Sequence of chain 1.C:
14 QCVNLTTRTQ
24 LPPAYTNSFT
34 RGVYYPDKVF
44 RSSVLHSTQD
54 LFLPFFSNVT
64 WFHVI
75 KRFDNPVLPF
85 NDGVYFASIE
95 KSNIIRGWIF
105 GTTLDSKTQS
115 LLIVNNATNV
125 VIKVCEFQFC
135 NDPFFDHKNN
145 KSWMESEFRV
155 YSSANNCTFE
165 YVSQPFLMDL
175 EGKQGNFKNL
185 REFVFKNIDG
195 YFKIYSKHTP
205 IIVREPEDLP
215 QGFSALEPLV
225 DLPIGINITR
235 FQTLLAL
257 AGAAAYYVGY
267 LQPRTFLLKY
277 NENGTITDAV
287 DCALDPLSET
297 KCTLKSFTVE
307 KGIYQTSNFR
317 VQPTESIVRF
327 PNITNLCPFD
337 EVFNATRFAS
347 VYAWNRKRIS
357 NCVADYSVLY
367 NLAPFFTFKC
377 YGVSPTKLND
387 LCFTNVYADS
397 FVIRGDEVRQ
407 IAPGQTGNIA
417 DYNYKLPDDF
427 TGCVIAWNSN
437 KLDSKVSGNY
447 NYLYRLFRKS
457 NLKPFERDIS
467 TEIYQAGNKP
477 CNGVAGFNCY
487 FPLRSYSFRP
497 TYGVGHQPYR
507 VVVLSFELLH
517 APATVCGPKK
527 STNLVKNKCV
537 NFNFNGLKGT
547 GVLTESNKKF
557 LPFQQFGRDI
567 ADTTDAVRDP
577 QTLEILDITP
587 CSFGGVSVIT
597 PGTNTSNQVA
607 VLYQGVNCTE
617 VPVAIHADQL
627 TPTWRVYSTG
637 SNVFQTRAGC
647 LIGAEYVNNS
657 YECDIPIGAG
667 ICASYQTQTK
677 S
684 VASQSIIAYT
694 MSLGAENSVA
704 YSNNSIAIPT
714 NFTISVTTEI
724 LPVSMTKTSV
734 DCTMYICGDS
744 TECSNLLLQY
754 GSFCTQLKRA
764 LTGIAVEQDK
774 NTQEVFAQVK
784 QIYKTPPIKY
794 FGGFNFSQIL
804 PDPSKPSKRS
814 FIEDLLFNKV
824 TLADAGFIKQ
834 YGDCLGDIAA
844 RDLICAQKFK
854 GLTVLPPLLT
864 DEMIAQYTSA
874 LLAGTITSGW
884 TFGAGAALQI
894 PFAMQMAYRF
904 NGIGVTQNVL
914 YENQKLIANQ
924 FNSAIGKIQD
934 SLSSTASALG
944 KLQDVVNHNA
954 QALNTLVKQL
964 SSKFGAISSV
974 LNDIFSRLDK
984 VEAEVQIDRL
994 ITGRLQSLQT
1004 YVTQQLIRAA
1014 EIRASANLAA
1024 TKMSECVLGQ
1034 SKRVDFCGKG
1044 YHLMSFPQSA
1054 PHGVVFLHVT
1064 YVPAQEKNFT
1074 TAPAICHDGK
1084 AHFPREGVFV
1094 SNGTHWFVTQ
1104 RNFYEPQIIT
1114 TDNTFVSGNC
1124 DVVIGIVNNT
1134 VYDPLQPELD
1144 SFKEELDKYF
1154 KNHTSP

Sequence of chain 1.B:
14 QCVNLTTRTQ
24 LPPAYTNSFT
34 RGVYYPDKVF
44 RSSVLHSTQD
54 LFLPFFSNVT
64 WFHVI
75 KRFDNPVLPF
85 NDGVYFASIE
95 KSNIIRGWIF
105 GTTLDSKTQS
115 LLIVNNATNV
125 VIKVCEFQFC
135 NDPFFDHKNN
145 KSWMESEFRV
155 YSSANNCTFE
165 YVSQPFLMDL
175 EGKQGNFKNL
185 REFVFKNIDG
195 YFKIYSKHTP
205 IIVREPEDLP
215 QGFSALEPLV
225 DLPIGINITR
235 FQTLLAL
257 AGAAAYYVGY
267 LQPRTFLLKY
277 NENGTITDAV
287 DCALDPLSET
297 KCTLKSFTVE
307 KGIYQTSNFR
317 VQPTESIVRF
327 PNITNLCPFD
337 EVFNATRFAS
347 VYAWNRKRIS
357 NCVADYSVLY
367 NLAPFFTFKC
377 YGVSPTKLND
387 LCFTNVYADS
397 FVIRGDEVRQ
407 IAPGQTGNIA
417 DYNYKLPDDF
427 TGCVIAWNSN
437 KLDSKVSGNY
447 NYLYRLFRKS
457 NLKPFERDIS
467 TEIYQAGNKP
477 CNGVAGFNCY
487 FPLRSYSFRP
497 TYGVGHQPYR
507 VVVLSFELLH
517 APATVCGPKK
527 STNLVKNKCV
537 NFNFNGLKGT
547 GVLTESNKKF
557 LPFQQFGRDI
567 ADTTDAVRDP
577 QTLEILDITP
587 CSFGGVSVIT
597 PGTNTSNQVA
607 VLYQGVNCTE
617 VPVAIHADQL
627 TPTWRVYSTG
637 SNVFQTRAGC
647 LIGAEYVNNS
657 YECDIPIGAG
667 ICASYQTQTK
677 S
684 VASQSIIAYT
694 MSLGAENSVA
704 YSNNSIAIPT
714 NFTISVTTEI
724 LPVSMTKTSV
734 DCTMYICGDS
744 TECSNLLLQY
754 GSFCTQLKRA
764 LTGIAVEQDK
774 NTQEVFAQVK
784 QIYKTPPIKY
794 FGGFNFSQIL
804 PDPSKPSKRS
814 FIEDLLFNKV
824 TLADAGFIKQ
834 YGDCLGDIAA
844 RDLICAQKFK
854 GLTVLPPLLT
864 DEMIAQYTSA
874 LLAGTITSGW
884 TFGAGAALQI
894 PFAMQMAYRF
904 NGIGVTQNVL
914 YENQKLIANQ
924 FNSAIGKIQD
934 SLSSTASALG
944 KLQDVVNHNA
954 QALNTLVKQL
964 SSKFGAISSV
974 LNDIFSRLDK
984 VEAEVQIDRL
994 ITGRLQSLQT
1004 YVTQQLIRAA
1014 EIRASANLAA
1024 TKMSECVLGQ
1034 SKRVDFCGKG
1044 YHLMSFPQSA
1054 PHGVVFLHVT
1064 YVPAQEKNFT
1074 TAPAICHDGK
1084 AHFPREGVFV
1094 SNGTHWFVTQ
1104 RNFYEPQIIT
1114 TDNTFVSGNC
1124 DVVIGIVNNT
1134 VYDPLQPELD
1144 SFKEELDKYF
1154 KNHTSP

This small molecule binds to this protein.
Small molecule (SMILES): CC(=O)N[C@H]1[C@H](O[C@H]2[C@H](O)[C@@H](NC(C)=O)CO[C@@H]2CO)O[C@H](CO)[C@@H](O[C@H]2O[C@H](CO)[C@@H](O)[C@H](O)[C@@H]2O)[C@@H]1O

Binding-site contacts:
Ligand atom O5 contacts residue THR106 of chain 1.C at 3.5 Å (h-bond).
Ligand atom C8 contacts residue ASN457 of chain 1.B at 4.3 Å.
Ligand atom C7 contacts residue LYS459 of chain 1.B at 4.5 Å.
Ligand atom C5 contacts residue THR233 of chain 1.C at 3.3 Å.
Ligand atom C6 contacts residue LYS455 of chain 1.B at 3.9 Å.
Ligand atom O5 contacts residue LYS455 of chain 1.B at 4.2 Å.
Ligand atom C6 contacts residue THR106 of chain 1.C at 3.4 Å.
Ligand atom C7 contacts residue THR233 of chain 1.C at 3.9 Å.
Ligand atom O6 contacts residue SER456 of chain 1.B at 4.5 Å.
Ligand atom C8 contacts residue THR233 of chain 1.C at 3.5 Å.
Ligand atom C6 contacts residue THR233 of chain 1.C at 3.6 Å.
Ligand atom O3 contacts residue SER456 of chain 1.B at 4.5 Å.
Ligand atom O5 contacts residue THR233 of chain 1.C at 3.2 Å (h-bond).
Ligand atom O7 contacts residue GLU462 of chain 1.B at 3.3 Å (salt-bridge).
Ligand atom C8 contacts residue GLU462 of chain 1.B at 2.7 Å.
Ligand atom C8 contacts residue LYS459 of chain 1.B at 3.0 Å.
Ligand atom C7 contacts residue GLU462 of chain 1.B at 3.6 Å.
Ligand atom O5 contacts residue ASN231 of chain 1.C at 2.3 Å (h-bond).
Ligand atom C2 contacts residue ASN231 of chain 1.C at 2.8 Å.
Ligand atom C1 contacts residue ASN231 of chain 1.C at 1.4 Å.
Ligand atom O7 contacts residue THR233 of chain 1.C at 4.0 Å.
Ligand atom C7 contacts residue ASN231 of chain 1.C at 3.7 Å.
Ligand atom C7 contacts residue ARG454 of chain 1.B at 4.2 Å.
Ligand atom O6 contacts residue THR106 of chain 1.C at 3.6 Å.
Ligand atom C1 contacts residue THR233 of chain 1.C at 3.7 Å.
Ligand atom O6 contacts residue LYS455 of chain 1.B at 3.2 Å (salt-bridge).
Ligand atom O7 contacts residue ASN231 of chain 1.C at 3.8 Å.
Ligand atom C3 contacts residue ASN231 of chain 1.C at 3.9 Å.
Ligand atom C5 contacts residue THR106 of chain 1.C at 4.0 Å.
Ligand atom C5 contacts residue ASN231 of chain 1.C at 3.5 Å.
Ligand atom C4 contacts residue ASN231 of chain 1.C at 4.2 Å.
Ligand atom C5 contacts residue LYS455 of chain 1.B at 3.7 Å.
Ligand atom C8 contacts residue ARG454 of chain 1.B at 4.5 Å.
Ligand atom O7 contacts residue ARG454 of chain 1.B at 3.2 Å (salt-bridge).
Ligand atom N2 contacts residue ASN231 of chain 1.C at 3.2 Å (h-bond).